Sequence of chain 1.A:
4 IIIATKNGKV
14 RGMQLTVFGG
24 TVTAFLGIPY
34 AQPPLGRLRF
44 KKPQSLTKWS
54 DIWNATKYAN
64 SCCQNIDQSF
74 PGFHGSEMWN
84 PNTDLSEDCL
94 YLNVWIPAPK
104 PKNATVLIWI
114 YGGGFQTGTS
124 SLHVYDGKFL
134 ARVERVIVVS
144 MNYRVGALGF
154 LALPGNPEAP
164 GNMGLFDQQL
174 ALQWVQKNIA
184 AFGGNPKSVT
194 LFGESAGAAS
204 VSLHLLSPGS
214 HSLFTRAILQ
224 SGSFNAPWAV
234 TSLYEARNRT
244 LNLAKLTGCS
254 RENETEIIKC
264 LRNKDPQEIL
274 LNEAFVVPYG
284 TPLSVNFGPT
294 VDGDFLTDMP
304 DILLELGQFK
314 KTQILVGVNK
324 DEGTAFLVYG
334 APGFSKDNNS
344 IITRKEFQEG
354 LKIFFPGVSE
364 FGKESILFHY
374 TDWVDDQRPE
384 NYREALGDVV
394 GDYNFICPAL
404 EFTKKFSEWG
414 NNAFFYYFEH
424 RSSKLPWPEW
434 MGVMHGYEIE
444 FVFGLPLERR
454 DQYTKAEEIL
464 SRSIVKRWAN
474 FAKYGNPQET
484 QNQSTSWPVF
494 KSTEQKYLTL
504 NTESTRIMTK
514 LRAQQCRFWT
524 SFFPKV

A protein and the small-molecule ligand that binds it are described below.
Small molecule (SMILES): CC(=O)N[C@H]1[C@H](O[C@H]2[C@H](O)[C@@H](NC(C)=O)CO[C@@H]2CO[C@@H]2O[C@@H](C)[C@@H](O)[C@@H](O)[C@@H]2O)O[C@H](CO)[C@@H](O)[C@@H]1O

Binding-site contacts:
Ligand atom C5 contacts residue SER338 of chain 1.A at 4.0 Å.
Ligand atom C3 contacts residue ASN341 of chain 1.A at 3.8 Å.
Ligand atom C8 contacts residue ASN341 of chain 1.A at 4.3 Å.
Ligand atom C1 contacts residue ASN341 of chain 1.A at 1.4 Å.
Ligand atom N2 contacts residue GLY336 of chain 1.A at 4.3 Å.
Ligand atom C1 contacts residue GLY336 of chain 1.A at 4.1 Å.
Ligand atom O7 contacts residue GLY336 of chain 1.A at 4.3 Å.
Ligand atom C2 contacts residue GLY336 of chain 1.A at 4.4 Å.
Ligand atom C3 contacts residue GLY336 of chain 1.A at 4.0 Å.
Ligand atom N2 contacts residue ASN341 of chain 1.A at 2.9 Å (h-bond).
Ligand atom C6 contacts residue SER338 of chain 1.A at 4.0 Å.
Ligand atom C7 contacts residue GLY336 of chain 1.A at 3.9 Å.
Ligand atom C8 contacts residue GLY336 of chain 1.A at 3.1 Å.
Ligand atom O5 contacts residue SER338 of chain 1.A at 3.4 Å.
Ligand atom C1 contacts residue SER338 of chain 1.A at 3.8 Å.
Ligand atom C8 contacts residue SER343 of chain 1.A at 4.4 Å.
Ligand atom C4 contacts residue ASN341 of chain 1.A at 4.2 Å.
Ligand atom C2 contacts residue ASN341 of chain 1.A at 2.4 Å.
Ligand atom C8 contacts residue ASN342 of chain 1.A at 3.7 Å.
Ligand atom O5 contacts residue ASN341 of chain 1.A at 2.4 Å (h-bond).
Ligand atom C5 contacts residue ASN341 of chain 1.A at 3.6 Å.
Ligand atom C8 contacts residue ILE344 of chain 1.A at 4.2 Å (hydrophobic).
Ligand atom C6 contacts residue PHE337 of chain 1.A at 4.0 Å (hydrophobic).
Ligand atom C7 contacts residue ASN341 of chain 1.A at 3.1 Å.
Ligand atom O5 contacts residue SER338 of chain 1.A at 4.4 Å.
Ligand atom O7 contacts residue ASN341 of chain 1.A at 2.9 Å (h-bond).
Ligand atom C1 contacts residue SER338 of chain 1.A at 4.5 Å.
Ligand atom C8 contacts residue PRO335 of chain 1.A at 3.6 Å (hydrophobic).
Ligand atom C5 contacts residue PHE337 of chain 1.A at 4.0 Å (hydrophobic).
Ligand atom O4 contacts residue GLY336 of chain 1.A at 4.2 Å.
Ligand atom C5 contacts residue GLY336 of chain 1.A at 4.2 Å.